This small molecule binds to this protein.
Small molecule (SMILES): CC(=O)N[C@H]1[C@H](O[C@H]2[C@H](O)[C@@H](NC(C)=O)CO[C@@H]2CO)O[C@H](CO)[C@@H](O)[C@@H]1O

Binding-site contacts:
Ligand atom O7 contacts residue GLN801 of chain 1.B at 3.4 Å (h-bond).
Ligand atom C1 contacts residue ASN798 of chain 1.B at 1.4 Å.
Ligand atom O6 contacts residue ASN798 of chain 1.B at 3.8 Å.
Ligand atom N2 contacts residue ASN798 of chain 1.B at 2.8 Å (h-bond).
Ligand atom C2 contacts residue SER800 of chain 1.B at 4.1 Å.
Ligand atom O7 contacts residue SER800 of chain 1.B at 4.1 Å.
Ligand atom C3 contacts residue ASN798 of chain 1.B at 3.8 Å.
Ligand atom C7 contacts residue GLN801 of chain 1.B at 4.5 Å.
Ligand atom C4 contacts residue ASN798 of chain 1.B at 4.3 Å.
Ligand atom C7 contacts residue ASN798 of chain 1.B at 3.9 Å.
Ligand atom C2 contacts residue ASN798 of chain 1.B at 2.4 Å.
Ligand atom C5 contacts residue ASN798 of chain 1.B at 3.7 Å.
Ligand atom O5 contacts residue ASN798 of chain 1.B at 2.4 Å (h-bond).

Sequence of chain 1.B:
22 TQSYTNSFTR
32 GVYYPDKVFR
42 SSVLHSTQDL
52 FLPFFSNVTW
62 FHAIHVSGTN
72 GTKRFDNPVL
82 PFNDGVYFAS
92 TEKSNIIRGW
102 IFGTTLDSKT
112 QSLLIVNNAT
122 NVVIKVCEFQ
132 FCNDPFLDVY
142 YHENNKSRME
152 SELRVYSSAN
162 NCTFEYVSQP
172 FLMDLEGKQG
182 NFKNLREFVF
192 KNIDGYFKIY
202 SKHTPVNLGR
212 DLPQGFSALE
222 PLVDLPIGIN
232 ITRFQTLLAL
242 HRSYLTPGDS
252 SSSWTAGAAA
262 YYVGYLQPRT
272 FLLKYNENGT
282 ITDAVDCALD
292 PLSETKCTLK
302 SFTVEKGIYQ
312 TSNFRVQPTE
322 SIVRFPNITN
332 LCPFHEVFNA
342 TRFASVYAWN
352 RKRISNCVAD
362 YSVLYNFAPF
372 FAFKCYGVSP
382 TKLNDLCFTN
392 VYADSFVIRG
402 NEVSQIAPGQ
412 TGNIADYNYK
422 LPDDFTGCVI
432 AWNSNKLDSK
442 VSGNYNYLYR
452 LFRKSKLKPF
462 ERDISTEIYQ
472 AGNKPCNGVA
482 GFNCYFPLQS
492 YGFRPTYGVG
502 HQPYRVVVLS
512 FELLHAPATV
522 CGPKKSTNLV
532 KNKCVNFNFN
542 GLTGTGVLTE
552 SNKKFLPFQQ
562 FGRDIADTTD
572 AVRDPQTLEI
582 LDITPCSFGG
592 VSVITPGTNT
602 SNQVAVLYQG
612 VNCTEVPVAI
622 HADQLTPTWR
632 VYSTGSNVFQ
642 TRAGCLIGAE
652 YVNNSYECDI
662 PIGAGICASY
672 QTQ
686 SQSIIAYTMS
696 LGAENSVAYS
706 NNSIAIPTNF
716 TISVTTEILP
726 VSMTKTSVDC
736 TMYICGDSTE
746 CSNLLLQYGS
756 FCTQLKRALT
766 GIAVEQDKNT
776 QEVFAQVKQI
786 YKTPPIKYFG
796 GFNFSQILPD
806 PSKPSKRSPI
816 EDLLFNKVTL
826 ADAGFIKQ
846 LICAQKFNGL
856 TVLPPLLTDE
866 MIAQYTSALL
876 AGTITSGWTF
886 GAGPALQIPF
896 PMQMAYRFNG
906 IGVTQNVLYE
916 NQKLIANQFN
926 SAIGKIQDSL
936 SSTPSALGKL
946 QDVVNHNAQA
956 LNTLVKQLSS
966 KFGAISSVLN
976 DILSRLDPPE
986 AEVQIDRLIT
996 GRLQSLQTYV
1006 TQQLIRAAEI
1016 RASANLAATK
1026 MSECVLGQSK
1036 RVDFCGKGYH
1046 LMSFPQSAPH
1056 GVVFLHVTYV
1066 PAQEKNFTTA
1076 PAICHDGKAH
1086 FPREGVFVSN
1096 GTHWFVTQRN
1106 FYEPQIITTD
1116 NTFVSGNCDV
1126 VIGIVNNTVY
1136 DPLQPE